Binding-site contacts:
Ligand atom OXT contacts residue ILE210 of chain 1.A at 3.6 Å.
Ligand atom O contacts residue ASP208 of chain 1.A at 3.7 Å.
Ligand atom CA contacts residue GLU147 of chain 1.A at 4.3 Å.
Ligand atom OXT contacts residue ASP208 of chain 1.A at 3.1 Å (salt-bridge).
Ligand atom N contacts residue GLU147 of chain 1.A at 4.5 Å.
Ligand atom C contacts residue ASP208 of chain 1.A at 3.9 Å.
Ligand atom OXT contacts residue GLY209 of chain 1.A at 4.0 Å.

Sequence of chain 1.A:
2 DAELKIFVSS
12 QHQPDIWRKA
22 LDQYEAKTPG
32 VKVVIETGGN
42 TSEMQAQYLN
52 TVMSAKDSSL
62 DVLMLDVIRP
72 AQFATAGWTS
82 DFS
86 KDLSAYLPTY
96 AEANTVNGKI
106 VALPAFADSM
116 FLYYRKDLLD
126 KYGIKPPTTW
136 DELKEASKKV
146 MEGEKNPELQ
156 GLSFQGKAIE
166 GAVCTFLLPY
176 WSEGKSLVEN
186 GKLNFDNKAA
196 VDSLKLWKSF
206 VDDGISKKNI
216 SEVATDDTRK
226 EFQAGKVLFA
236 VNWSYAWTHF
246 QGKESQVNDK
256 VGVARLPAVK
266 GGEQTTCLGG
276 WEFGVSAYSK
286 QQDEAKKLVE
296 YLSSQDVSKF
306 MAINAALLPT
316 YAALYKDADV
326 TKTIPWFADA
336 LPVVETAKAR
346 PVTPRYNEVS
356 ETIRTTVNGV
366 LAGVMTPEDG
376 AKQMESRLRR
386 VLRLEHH

A protein and the small-molecule ligand that binds it are described below.
Small molecule (SMILES): NCC(=O)O